A small-molecule ligand and the protein it binds are described below.
Small molecule (SMILES): Nc1ccn([C@H]2C[C@H](O)[C@@H](COP(=O)(O)O)O2)c(=O)n1

Sequence of chain 1.OA:
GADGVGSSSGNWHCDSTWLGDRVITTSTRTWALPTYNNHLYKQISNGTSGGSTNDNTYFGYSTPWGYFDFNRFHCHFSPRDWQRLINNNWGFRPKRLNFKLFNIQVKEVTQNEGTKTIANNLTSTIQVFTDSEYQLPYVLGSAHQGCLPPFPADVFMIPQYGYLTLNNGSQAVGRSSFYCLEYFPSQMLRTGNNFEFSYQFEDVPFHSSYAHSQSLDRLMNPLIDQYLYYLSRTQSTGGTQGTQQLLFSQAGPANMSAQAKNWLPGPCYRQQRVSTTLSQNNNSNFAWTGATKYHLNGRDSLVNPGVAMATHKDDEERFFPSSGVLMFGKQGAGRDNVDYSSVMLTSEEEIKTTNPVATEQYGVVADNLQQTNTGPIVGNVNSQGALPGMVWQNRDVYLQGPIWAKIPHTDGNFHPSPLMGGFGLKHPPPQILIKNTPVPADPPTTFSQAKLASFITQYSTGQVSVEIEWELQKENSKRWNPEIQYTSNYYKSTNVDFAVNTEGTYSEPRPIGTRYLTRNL

Binding-site contacts:
Ligand atom C2' contacts residue PRO205 of chain 1.OA at 4.5 Å (hydrophobic).
Ligand atom O5' contacts residue DA1 of chain 1.LE at 3.9 Å.
Ligand atom O3' contacts residue DA1 of chain 1.LE at 1.6 Å.
Ligand atom C3' contacts residue DA1 of chain 1.LE at 2.6 Å.
Ligand atom C5' contacts residue DA1 of chain 1.LE at 3.6 Å.
Ligand atom C4' contacts residue DA1 of chain 1.LE at 3.7 Å.
Ligand atom C2' contacts residue DA1 of chain 1.LE at 3.7 Å.
Ligand atom O3' contacts residue PRO205 of chain 1.OA at 4.1 Å.